Sequence of chain 1.B:
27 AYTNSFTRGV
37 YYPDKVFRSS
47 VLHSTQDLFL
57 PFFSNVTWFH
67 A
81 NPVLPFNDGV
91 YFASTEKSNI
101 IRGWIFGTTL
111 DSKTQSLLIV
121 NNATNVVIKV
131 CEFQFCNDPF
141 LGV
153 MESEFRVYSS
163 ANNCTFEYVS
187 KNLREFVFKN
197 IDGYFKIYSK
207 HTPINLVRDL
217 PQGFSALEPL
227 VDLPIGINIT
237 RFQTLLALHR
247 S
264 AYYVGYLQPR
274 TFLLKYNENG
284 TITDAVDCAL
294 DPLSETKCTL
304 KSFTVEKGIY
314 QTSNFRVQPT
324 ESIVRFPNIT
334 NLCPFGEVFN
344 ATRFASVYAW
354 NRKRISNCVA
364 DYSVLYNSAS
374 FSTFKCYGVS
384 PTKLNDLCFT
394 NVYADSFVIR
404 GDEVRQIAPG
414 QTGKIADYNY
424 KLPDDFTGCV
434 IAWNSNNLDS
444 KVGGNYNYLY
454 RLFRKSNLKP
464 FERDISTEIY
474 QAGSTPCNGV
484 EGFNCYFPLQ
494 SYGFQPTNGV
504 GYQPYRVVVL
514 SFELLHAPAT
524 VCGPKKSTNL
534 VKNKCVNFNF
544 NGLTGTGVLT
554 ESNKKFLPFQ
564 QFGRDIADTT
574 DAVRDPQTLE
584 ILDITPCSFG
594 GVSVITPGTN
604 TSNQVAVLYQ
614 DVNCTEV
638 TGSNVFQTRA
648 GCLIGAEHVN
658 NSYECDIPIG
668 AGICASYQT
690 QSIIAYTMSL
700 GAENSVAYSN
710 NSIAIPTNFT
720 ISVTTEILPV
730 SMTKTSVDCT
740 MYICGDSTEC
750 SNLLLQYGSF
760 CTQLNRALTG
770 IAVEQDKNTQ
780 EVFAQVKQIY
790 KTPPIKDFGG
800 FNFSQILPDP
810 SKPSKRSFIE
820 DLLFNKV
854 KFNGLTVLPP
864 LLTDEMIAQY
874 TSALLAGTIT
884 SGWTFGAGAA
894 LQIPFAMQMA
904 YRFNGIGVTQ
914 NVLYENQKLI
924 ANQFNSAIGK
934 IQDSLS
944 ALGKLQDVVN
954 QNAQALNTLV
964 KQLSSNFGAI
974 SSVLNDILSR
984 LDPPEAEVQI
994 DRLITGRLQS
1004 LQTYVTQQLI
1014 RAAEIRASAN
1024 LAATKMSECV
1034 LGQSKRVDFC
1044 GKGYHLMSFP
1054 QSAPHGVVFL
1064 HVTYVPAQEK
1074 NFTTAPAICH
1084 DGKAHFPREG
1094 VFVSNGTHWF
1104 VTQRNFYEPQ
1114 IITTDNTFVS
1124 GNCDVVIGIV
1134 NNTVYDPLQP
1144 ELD

The protein below binds the small molecule below.
Small molecule (SMILES): CC(=O)N[C@@H]1[C@@H](O)[C@H](O)[C@@H](CO)O[C@H]1O

Binding-site contacts:
Ligand atom C1 contacts residue ASN616 of chain 1.B at 1.4 Å.
Ligand atom C6 contacts residue ASN616 of chain 1.B at 4.2 Å.
Ligand atom C8 contacts residue THR618 of chain 1.B at 4.2 Å.
Ligand atom C3 contacts residue ASN616 of chain 1.B at 3.8 Å.
Ligand atom N2 contacts residue THR618 of chain 1.B at 4.5 Å.
Ligand atom N2 contacts residue ASN616 of chain 1.B at 2.9 Å (h-bond).
Ligand atom O6 contacts residue ASN616 of chain 1.B at 3.4 Å (h-bond).
Ligand atom C5 contacts residue ASN616 of chain 1.B at 3.7 Å.
Ligand atom O7 contacts residue THR618 of chain 1.B at 4.4 Å.
Ligand atom C7 contacts residue THR618 of chain 1.B at 4.2 Å.
Ligand atom C4 contacts residue ASN616 of chain 1.B at 4.3 Å.
Ligand atom O5 contacts residue ASN616 of chain 1.B at 2.4 Å (h-bond).
Ligand atom O7 contacts residue ASN616 of chain 1.B at 4.4 Å.
Ligand atom C2 contacts residue ASN616 of chain 1.B at 2.5 Å.
Ligand atom C7 contacts residue ASN616 of chain 1.B at 3.9 Å.